Sequence of chain 1.L:
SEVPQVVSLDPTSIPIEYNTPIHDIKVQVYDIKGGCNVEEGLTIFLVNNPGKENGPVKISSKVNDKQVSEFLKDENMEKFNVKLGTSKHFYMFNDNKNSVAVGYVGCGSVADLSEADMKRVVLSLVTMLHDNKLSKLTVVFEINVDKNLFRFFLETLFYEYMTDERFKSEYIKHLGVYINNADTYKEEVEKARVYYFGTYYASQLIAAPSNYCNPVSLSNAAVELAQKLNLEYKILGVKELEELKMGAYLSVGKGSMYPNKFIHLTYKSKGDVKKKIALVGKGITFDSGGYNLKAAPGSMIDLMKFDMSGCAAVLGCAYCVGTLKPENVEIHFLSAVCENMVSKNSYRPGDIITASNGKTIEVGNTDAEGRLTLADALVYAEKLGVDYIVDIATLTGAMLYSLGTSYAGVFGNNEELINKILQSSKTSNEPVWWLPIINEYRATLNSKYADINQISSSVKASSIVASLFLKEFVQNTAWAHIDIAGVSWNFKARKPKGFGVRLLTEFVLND

A small-molecule ligand and the protein it binds are described below.
Small molecule (SMILES): CC(C)(C)C(=O)N[C@@H](C(=O)NO)c1ccc(-c2cccc(/C(N)=N/O)c2)cc1

Binding-site contacts:
Ligand atom NAR contacts residue CO31 of chain 1.HC at 2.8 Å (h-bond).
Ligand atom O contacts residue ZN1 of chain 1.GC at 2.4 Å.
Ligand atom OAH contacts residue GLU380 of chain 1.L at 2.6 Å (salt-bridge).
Ligand atom OAH contacts residue ASP298 of chain 1.L at 3.0 Å (salt-bridge).
Ligand atom CAO contacts residue GLY408 of chain 1.L at 3.6 Å.
Ligand atom CAI contacts residue ALA496 of chain 1.L at 3.3 Å (hydrophobic).
Ligand atom OAH contacts residue ZN1 of chain 1.GC at 2.1 Å.
Ligand atom C contacts residue ZN1 of chain 1.GC at 2.9 Å.
Ligand atom CAM contacts residue GLY408 of chain 1.L at 3.7 Å.
Ligand atom NAR contacts residue ZN1 of chain 1.GC at 2.8 Å.
Ligand atom CAO contacts residue LEU406 of chain 1.L at 3.7 Å (hydrophobic).
Ligand atom O contacts residue ZN1 of chain 1.FC at 3.5 Å.
Ligand atom OAF contacts residue THR407 of chain 1.L at 3.4 Å.
Ligand atom CAK contacts residue ALA496 of chain 1.L at 3.5 Å (hydrophobic).
Ligand atom NAD contacts residue GLY309 of chain 1.L at 2.8 Å (h-bond).
Ligand atom C contacts residue ZN1 of chain 1.FC at 3.5 Å.
Ligand atom CAJ contacts residue LEU411 of chain 1.L at 3.4 Å (hydrophobic).
Ligand atom CAX contacts residue GLY408 of chain 1.L at 3.6 Å.
Ligand atom OAG contacts residue MET311 of chain 1.L at 3.4 Å (h-bond).
Ligand atom O contacts residue LYS305 of chain 1.L at 2.8 Å (salt-bridge).
Ligand atom NAR contacts residue LEU406 of chain 1.L at 3.3 Å (h-bond).
Ligand atom CAL contacts residue GLY408 of chain 1.L at 3.7 Å.
Ligand atom O contacts residue ASP378 of chain 1.L at 3.1 Å (salt-bridge).
Ligand atom OAH contacts residue LYS293 of chain 1.L at 3.1 Å (salt-bridge).
Ligand atom NAQ contacts residue LEU411 of chain 1.L at 3.5 Å.
Ligand atom C contacts residue ASP298 of chain 1.L at 3.7 Å.
Ligand atom NAR contacts residue LYS293 of chain 1.L at 3.6 Å.
Ligand atom O contacts residue ASP298 of chain 1.L at 2.8 Å (salt-bridge).
Ligand atom OAH contacts residue ASP378 of chain 1.L at 2.8 Å (salt-bridge).
Ligand atom OAF contacts residue GLY408 of chain 1.L at 3.3 Å (h-bond).
Ligand atom NAD contacts residue MET311 of chain 1.L at 3.4 Å.
Ligand atom NAR contacts residue ASP378 of chain 1.L at 3.0 Å (salt-bridge).
Ligand atom OAH contacts residue ZN1 of chain 1.FC at 2.0 Å.
Ligand atom OAH contacts residue CO31 of chain 1.HC at 2.9 Å (h-bond).
Ligand atom NAR contacts residue ZN1 of chain 1.FC at 3.0 Å.
Ligand atom CA contacts residue LEU406 of chain 1.L at 3.2 Å (hydrophobic).
Ligand atom CAW contacts residue LEU411 of chain 1.L at 3.6 Å (hydrophobic).
Ligand atom CAZ contacts residue GLY408 of chain 1.L at 3.6 Å.
Ligand atom C contacts residue LEU406 of chain 1.L at 3.7 Å (hydrophobic).
Ligand atom C contacts residue ASP378 of chain 1.L at 3.3 Å.